This protein binds this small molecule.
Small molecule (SMILES): OC[C@H]1O[C@@H](O)[C@H](O)[C@@H](O)[C@H]1O

Sequence of chain 1.A:
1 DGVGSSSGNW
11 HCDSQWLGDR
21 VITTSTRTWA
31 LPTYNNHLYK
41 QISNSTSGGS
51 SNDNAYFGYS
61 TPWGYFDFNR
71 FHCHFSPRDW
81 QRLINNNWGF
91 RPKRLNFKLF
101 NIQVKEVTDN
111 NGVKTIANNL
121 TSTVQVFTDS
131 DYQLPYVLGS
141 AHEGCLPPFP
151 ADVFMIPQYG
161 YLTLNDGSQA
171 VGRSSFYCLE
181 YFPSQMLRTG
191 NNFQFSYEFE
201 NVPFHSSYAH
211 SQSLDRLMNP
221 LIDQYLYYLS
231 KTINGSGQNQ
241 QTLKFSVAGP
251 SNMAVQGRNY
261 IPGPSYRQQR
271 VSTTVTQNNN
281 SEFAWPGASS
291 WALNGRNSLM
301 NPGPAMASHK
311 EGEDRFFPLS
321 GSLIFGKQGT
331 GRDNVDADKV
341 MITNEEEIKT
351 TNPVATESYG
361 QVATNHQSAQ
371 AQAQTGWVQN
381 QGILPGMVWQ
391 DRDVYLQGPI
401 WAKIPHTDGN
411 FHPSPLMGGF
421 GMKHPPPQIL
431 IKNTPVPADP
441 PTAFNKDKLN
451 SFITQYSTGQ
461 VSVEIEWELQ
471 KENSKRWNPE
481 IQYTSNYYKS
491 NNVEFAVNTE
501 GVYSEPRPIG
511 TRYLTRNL

Binding-site contacts:
Ligand atom C1 contacts residue ASN252 of chain 1.I at 4.0 Å.
Ligand atom O2 contacts residue VAL255 of chain 1.I at 4.4 Å.
Ligand atom O1 contacts residue ASN252 of chain 1.I at 3.2 Å (h-bond).
Ligand atom O2 contacts residue TRP285 of chain 1.A at 4.3 Å.
Ligand atom O2 contacts residue ASN252 of chain 1.I at 3.3 Å (h-bond).
Ligand atom O1 contacts residue TRP285 of chain 1.A at 3.6 Å.
Ligand atom O5 contacts residue TRP285 of chain 1.A at 3.2 Å.
Ligand atom O4 contacts residue TRP285 of chain 1.A at 1.4 Å.
Ligand atom C2 contacts residue ASN252 of chain 1.I at 4.2 Å.
Ligand atom C1 contacts residue TRP285 of chain 1.A at 3.9 Å (hydrophobic).
Ligand atom C5 contacts residue TRP285 of chain 1.A at 3.4 Å (hydrophobic).
Ligand atom O1 contacts residue ALA254 of chain 1.I at 3.8 Å.
Ligand atom C3 contacts residue TRP285 of chain 1.A at 3.5 Å (hydrophobic).
Ligand atom O3 contacts residue TRP285 of chain 1.A at 3.2 Å.
Ligand atom C4 contacts residue TRP285 of chain 1.A at 2.8 Å (hydrophobic).
Ligand atom C6 contacts residue TRP285 of chain 1.A at 3.2 Å (hydrophobic).
Ligand atom C6 contacts residue ASP53 of chain 1.A at 3.6 Å.
Ligand atom O5 contacts residue ASP53 of chain 1.A at 4.1 Å.
Ligand atom O6 contacts residue TRP285 of chain 1.A at 3.6 Å (h-bond).
Ligand atom O1 contacts residue VAL255 of chain 1.I at 3.3 Å.
Ligand atom C2 contacts residue TRP285 of chain 1.A at 3.4 Å (hydrophobic).

Sequence of chain 1.I:
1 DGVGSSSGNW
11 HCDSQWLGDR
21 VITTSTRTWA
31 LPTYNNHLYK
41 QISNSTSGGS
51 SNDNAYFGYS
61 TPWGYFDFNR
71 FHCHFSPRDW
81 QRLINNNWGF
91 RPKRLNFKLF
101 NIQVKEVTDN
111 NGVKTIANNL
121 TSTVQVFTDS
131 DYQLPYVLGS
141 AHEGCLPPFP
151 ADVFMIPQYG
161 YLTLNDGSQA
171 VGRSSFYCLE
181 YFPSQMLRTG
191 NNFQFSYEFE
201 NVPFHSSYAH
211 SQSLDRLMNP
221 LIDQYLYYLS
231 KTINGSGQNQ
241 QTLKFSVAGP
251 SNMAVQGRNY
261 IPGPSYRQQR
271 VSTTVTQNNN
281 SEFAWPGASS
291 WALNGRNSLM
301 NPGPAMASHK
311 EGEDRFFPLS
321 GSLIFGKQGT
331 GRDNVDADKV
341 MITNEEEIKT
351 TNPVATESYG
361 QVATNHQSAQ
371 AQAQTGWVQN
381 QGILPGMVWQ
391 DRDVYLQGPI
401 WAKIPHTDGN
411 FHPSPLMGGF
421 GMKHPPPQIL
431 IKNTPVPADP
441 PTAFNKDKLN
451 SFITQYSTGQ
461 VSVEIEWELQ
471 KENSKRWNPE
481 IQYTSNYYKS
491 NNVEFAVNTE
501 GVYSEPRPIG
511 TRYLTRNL